Binding-site contacts:
Ligand atom CG2 contacts residue ARG36 of chain 5.B at 4.1 Å.
Ligand atom CD2 contacts residue LEU40 of chain 5.B at 4.1 Å (hydrophobic).
Ligand atom C contacts residue GLU39 of chain 5.B at 3.6 Å.
Ligand atom N contacts residue PRO43 of chain 5.B at 4.0 Å.
Ligand atom CG1 contacts residue ASP243 of chain 5.B at 3.2 Å.
Ligand atom O contacts residue ILE25 of chain 5.B at 3.8 Å.
Ligand atom CB contacts residue ARG36 of chain 5.B at 3.4 Å.
Ligand atom N contacts residue ARG29 of chain 5.B at 4.2 Å.
Ligand atom CD contacts residue ARG36 of chain 5.B at 3.7 Å.
Ligand atom NE2 contacts residue GLU39 of chain 5.B at 2.9 Å (salt-bridge).
Ligand atom CD contacts residue GLU39 of chain 5.B at 3.2 Å.
Ligand atom CD1 contacts residue ARG36 of chain 5.B at 3.6 Å.
Ligand atom O contacts residue ARG35 of chain 5.B at 2.7 Å (salt-bridge).
Ligand atom CG1 contacts residue ARG36 of chain 5.B at 4.0 Å.
Ligand atom N contacts residue ASP243 of chain 5.B at 3.2 Å (salt-bridge).
Ligand atom CA contacts residue ARG29 of chain 5.B at 3.8 Å.
Ligand atom O contacts residue ARG35 of chain 5.B at 4.0 Å.
Ligand atom CA contacts residue ARG29 of chain 5.B at 4.1 Å.
Ligand atom OE1 contacts residue GLU39 of chain 5.B at 3.1 Å (salt-bridge).
Ligand atom CA contacts residue ASP243 of chain 5.B at 3.5 Å.
Ligand atom C contacts residue ARG29 of chain 5.B at 3.9 Å.
Ligand atom N contacts residue ARG35 of chain 5.B at 4.0 Å.
Ligand atom C contacts residue ASP243 of chain 5.B at 3.8 Å.
Ligand atom CB contacts residue ASP243 of chain 5.B at 4.0 Å.
Ligand atom CD1 contacts residue LEU40 of chain 5.B at 3.6 Å (hydrophobic).
Ligand atom O contacts residue ARG29 of chain 5.B at 3.2 Å (salt-bridge).
Ligand atom CG contacts residue ARG36 of chain 5.B at 3.8 Å.
Ligand atom CD1 contacts residue ARG29 of chain 5.B at 3.5 Å.
Ligand atom CG2 contacts residue PRO43 of chain 5.B at 3.8 Å (hydrophobic).
Ligand atom OE1 contacts residue PHE37 of chain 5.B at 3.7 Å.
Ligand atom O contacts residue GLU39 of chain 5.B at 3.0 Å (salt-bridge).
Ligand atom C contacts residue ASP243 of chain 5.B at 3.5 Å.
Ligand atom OE1 contacts residue ARG36 of chain 5.B at 2.9 Å (salt-bridge).
Ligand atom CD1 contacts residue ARG35 of chain 5.B at 4.0 Å.
Ligand atom O contacts residue ASP243 of chain 5.B at 4.1 Å.
Ligand atom O contacts residue PRO43 of chain 5.B at 3.8 Å.
Ligand atom CG2 contacts residue ARG35 of chain 5.B at 3.4 Å.
Ligand atom N contacts residue ASP243 of chain 5.B at 2.6 Å (salt-bridge).
Ligand atom CA contacts residue ASP243 of chain 5.B at 3.6 Å.
Ligand atom C contacts residue ARG35 of chain 5.B at 3.9 Å.

Sequence of chain 5.B:
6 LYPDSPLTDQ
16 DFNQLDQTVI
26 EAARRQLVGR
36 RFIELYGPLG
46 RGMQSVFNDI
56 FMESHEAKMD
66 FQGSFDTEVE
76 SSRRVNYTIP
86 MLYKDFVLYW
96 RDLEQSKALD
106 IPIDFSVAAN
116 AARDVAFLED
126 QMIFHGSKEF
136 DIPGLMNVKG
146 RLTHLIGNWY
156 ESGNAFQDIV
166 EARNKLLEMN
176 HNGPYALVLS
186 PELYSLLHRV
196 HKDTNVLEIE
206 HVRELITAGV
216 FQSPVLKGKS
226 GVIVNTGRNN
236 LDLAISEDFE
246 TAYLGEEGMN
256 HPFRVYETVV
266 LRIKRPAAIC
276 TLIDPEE

The small molecule below binds the protein below.
Small molecule (SMILES): CC[C@H](C)[C@H](NC(=O)[C@H](CC(C)C)NC(=O)[C@H](CO)NC(=O)CNC(=O)[C@@H](NC(=O)[C@@H](N)[C@@H](C)O)C(C)C)C(=O)N[C@H](C=O)CCC(N)=O